Sequence of chain 1.A:
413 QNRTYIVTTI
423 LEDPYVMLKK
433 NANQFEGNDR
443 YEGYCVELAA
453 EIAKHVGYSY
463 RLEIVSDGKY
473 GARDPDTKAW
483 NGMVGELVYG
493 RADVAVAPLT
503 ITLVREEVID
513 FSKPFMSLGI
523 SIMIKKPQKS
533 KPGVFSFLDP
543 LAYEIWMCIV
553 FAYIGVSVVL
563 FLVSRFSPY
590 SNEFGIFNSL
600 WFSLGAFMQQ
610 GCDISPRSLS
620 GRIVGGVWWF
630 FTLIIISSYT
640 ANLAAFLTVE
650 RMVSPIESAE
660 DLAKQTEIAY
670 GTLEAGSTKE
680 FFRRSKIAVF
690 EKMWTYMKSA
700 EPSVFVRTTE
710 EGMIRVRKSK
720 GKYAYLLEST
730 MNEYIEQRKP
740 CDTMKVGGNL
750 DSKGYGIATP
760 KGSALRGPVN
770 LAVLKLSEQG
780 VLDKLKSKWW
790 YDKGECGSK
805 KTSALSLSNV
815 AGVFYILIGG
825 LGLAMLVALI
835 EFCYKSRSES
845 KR

Binding-site contacts:
Ligand atom C10 contacts residue PRO500 of chain 1.A at 3.1 Å (hydrophobic).
Ligand atom O20 contacts residue THR708 of chain 1.A at 2.8 Å (h-bond).
Ligand atom C10 contacts residue TYR472 of chain 1.A at 3.6 Å (hydrophobic).
Ligand atom C21 contacts residue MET730 of chain 1.A at 4.3 Å (hydrophobic).
Ligand atom N23 contacts residue GLU424 of chain 1.A at 4.2 Å.
Ligand atom C06 contacts residue GLU727 of chain 1.A at 3.8 Å.
Ligand atom C03 contacts residue TYR472 of chain 1.A at 4.0 Å (hydrophobic).
Ligand atom O17 contacts residue SER676 of chain 1.A at 3.8 Å.
Ligand atom O22 contacts residue MET730 of chain 1.A at 3.2 Å.
Ligand atom N18 contacts residue GLU727 of chain 1.A at 3.3 Å (salt-bridge).
Ligand atom S11 contacts residue ARG507 of chain 1.A at 3.9 Å.
Ligand atom O13 contacts residue ARG507 of chain 1.A at 4.2 Å.
Ligand atom O12 contacts residue THR502 of chain 1.A at 2.9 Å (h-bond).
Ligand atom C02 contacts residue TYR754 of chain 1.A at 3.7 Å (hydrophobic).
Ligand atom O20 contacts residue GLU727 of chain 1.A at 3.8 Å.
Ligand atom S11 contacts residue TYR472 of chain 1.A at 3.9 Å.
Ligand atom C07 contacts residue GLU727 of chain 1.A at 4.3 Å.
Ligand atom C03 contacts residue TYR754 of chain 1.A at 4.3 Å (hydrophobic).
Ligand atom O13 contacts residue TYR472 of chain 1.A at 3.3 Å.
Ligand atom C08 contacts residue TYR472 of chain 1.A at 3.8 Å (hydrophobic).
Ligand atom C01 contacts residue PRO500 of chain 1.A at 2.9 Å (hydrophobic).
Ligand atom O12 contacts residue ARG507 of chain 1.A at 3.7 Å.
Ligand atom C09 contacts residue TYR472 of chain 1.A at 3.6 Å (hydrophobic).
Ligand atom N14 contacts residue ARG507 of chain 1.A at 3.0 Å (salt-bridge).
Ligand atom C01 contacts residue TYR754 of chain 1.A at 3.9 Å (hydrophobic).
Ligand atom N14 contacts residue THR502 of chain 1.A at 3.6 Å (h-bond).
Ligand atom C19 contacts residue GLU727 of chain 1.A at 3.4 Å.
Ligand atom N18 contacts residue THR708 of chain 1.A at 4.0 Å.
Ligand atom C21 contacts residue GLU727 of chain 1.A at 3.8 Å.
Ligand atom C19 contacts residue THR708 of chain 1.A at 3.7 Å.
Ligand atom C02 contacts residue PRO500 of chain 1.A at 4.2 Å (hydrophobic).
Ligand atom C02 contacts residue TYR472 of chain 1.A at 3.4 Å (hydrophobic).
Ligand atom C10 contacts residue THR502 of chain 1.A at 3.5 Å.
Ligand atom C05 contacts residue GLU727 of chain 1.A at 3.7 Å.
Ligand atom C09 contacts residue THR502 of chain 1.A at 3.6 Å.
Ligand atom N14 contacts residue TYR472 of chain 1.A at 3.3 Å.
Ligand atom C04 contacts residue GLU727 of chain 1.A at 4.0 Å.
Ligand atom S11 contacts residue THR502 of chain 1.A at 3.6 Å.
Ligand atom C01 contacts residue TYR472 of chain 1.A at 3.3 Å (hydrophobic).
Ligand atom N23 contacts residue GLU727 of chain 1.A at 4.1 Å.

The protein below binds the small molecule below.
Small molecule (SMILES): NS(=O)(=O)c1cccc2c1c([N+](=O)[O-])cc1[nH]c(=O)c(=O)[nH]c12